Sequence of chain 1.B:
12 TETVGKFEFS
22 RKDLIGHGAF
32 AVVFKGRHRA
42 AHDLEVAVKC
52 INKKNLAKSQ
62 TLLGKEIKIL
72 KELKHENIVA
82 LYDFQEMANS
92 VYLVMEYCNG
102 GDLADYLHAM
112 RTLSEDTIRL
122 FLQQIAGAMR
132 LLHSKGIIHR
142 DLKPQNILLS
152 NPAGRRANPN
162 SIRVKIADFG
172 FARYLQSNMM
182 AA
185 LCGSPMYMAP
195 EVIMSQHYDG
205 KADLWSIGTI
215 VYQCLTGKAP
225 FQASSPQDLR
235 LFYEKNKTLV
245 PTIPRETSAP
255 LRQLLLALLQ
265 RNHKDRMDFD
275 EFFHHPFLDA

Binding-site contacts:
Ligand atom C12 contacts residue GLU97 of chain 1.B at 3.8 Å.
Ligand atom C05 contacts residue GLY102 of chain 1.B at 3.8 Å.
Ligand atom C06 contacts residue CYS99 of chain 1.B at 3.8 Å (hydrophobic).
Ligand atom N11 contacts residue TYR98 of chain 1.B at 3.7 Å.
Ligand atom C09 contacts residue CYS99 of chain 1.B at 3.7 Å (hydrophobic).
Ligand atom N11 contacts residue ALA48 of chain 1.B at 3.3 Å.
Ligand atom C04 contacts residue GLY102 of chain 1.B at 3.9 Å.
Ligand atom N10 contacts residue CYS99 of chain 1.B at 2.8 Å (h-bond).
Ligand atom N08 contacts residue CYS99 of chain 1.B at 2.9 Å (h-bond).
Ligand atom C12 contacts residue ALA48 of chain 1.B at 3.6 Å (hydrophobic).
Ligand atom C01 contacts residue GLY102 of chain 1.B at 3.4 Å.
Ligand atom N30 contacts residue ILE26 of chain 1.B at 3.7 Å.
Ligand atom C02 contacts residue GLY102 of chain 1.B at 3.6 Å.
Ligand atom C17 contacts residue LEU149 of chain 1.B at 3.9 Å (hydrophobic).
Ligand atom C05 contacts residue TYR98 of chain 1.B at 3.6 Å (hydrophobic).
Ligand atom C19 contacts residue ILE26 of chain 1.B at 3.7 Å (hydrophobic).
Ligand atom C07 contacts residue LEU149 of chain 1.B at 3.9 Å (hydrophobic).
Ligand atom N24 contacts residue GLN146 of chain 1.B at 2.8 Å (h-bond).
Ligand atom N18 contacts residue LEU149 of chain 1.B at 3.4 Å.
Ligand atom N20 contacts residue ILE26 of chain 1.B at 3.8 Å.
Ligand atom C22 contacts residue ASP103 of chain 1.B at 3.5 Å.
Ligand atom C06 contacts residue GLY102 of chain 1.B at 3.6 Å.
Ligand atom N18 contacts residue ILE26 of chain 1.B at 3.4 Å.
Ligand atom N08 contacts residue ILE26 of chain 1.B at 3.8 Å.
Ligand atom C07 contacts residue CYS99 of chain 1.B at 3.8 Å (hydrophobic).
Ligand atom C05 contacts residue CYS99 of chain 1.B at 3.1 Å (hydrophobic).
Ligand atom C07 contacts residue ILE26 of chain 1.B at 3.4 Å (hydrophobic).
Ligand atom C06 contacts residue ILE26 of chain 1.B at 3.8 Å (hydrophobic).
Ligand atom C04 contacts residue TYR98 of chain 1.B at 3.5 Å (hydrophobic).
Ligand atom C23 contacts residue GLN146 of chain 1.B at 3.5 Å.
Ligand atom N10 contacts residue TYR98 of chain 1.B at 3.5 Å.
Ligand atom C14 contacts residue VAL34 of chain 1.B at 3.9 Å (hydrophobic).
Ligand atom C16 contacts residue LEU149 of chain 1.B at 3.3 Å (hydrophobic).
Ligand atom N11 contacts residue CYS99 of chain 1.B at 3.6 Å.
Ligand atom N11 contacts residue GLU97 of chain 1.B at 2.8 Å (salt-bridge).
Ligand atom N20 contacts residue ASP103 of chain 1.B at 3.6 Å.
Ligand atom N24 contacts residue ASN147 of chain 1.B at 3.2 Å (h-bond).
Ligand atom C25 contacts residue ASN147 of chain 1.B at 3.0 Å.
Ligand atom C22 contacts residue GLN146 of chain 1.B at 3.6 Å.
Ligand atom N10 contacts residue GLU97 of chain 1.B at 3.6 Å (salt-bridge).

A small-molecule ligand and the protein it binds are described below.
Small molecule (SMILES): c1ccc2c(Nc3cc(C4CCC4)[nH]n3)nc(Nc3ccc4nc[nH]c4c3)nc2c1